Binding-site contacts:
Ligand atom C2 contacts residue ASN706 of chain 1.C at 2.4 Å.
Ligand atom O6 contacts residue ASP793 of chain 1.A at 3.9 Å.
Ligand atom O5 contacts residue ASN706 of chain 1.C at 2.4 Å (h-bond).
Ligand atom N2 contacts residue ASN706 of chain 1.C at 2.9 Å (h-bond).
Ligand atom C5 contacts residue ASN706 of chain 1.C at 3.7 Å.
Ligand atom O5 contacts residue ASP793 of chain 1.A at 3.7 Å.
Ligand atom O7 contacts residue GLY1128 of chain 1.C at 4.5 Å.
Ligand atom C8 contacts residue GLY1128 of chain 1.C at 3.4 Å.
Ligand atom C1 contacts residue ASN706 of chain 1.C at 1.4 Å.
Ligand atom C4 contacts residue ASN706 of chain 1.C at 4.2 Å.
Ligand atom C3 contacts residue ASN706 of chain 1.C at 3.8 Å.
Ligand atom O6 contacts residue ILE791 of chain 1.A at 4.1 Å.
Ligand atom C1 contacts residue ASP793 of chain 1.A at 4.0 Å.
Ligand atom O7 contacts residue ASN706 of chain 1.C at 3.1 Å (h-bond).
Ligand atom C8 contacts residue ASN706 of chain 1.C at 4.3 Å.
Ligand atom C7 contacts residue GLY1128 of chain 1.C at 4.4 Å.
Ligand atom C7 contacts residue ASN706 of chain 1.C at 3.2 Å.

Sequence of chain 1.A:
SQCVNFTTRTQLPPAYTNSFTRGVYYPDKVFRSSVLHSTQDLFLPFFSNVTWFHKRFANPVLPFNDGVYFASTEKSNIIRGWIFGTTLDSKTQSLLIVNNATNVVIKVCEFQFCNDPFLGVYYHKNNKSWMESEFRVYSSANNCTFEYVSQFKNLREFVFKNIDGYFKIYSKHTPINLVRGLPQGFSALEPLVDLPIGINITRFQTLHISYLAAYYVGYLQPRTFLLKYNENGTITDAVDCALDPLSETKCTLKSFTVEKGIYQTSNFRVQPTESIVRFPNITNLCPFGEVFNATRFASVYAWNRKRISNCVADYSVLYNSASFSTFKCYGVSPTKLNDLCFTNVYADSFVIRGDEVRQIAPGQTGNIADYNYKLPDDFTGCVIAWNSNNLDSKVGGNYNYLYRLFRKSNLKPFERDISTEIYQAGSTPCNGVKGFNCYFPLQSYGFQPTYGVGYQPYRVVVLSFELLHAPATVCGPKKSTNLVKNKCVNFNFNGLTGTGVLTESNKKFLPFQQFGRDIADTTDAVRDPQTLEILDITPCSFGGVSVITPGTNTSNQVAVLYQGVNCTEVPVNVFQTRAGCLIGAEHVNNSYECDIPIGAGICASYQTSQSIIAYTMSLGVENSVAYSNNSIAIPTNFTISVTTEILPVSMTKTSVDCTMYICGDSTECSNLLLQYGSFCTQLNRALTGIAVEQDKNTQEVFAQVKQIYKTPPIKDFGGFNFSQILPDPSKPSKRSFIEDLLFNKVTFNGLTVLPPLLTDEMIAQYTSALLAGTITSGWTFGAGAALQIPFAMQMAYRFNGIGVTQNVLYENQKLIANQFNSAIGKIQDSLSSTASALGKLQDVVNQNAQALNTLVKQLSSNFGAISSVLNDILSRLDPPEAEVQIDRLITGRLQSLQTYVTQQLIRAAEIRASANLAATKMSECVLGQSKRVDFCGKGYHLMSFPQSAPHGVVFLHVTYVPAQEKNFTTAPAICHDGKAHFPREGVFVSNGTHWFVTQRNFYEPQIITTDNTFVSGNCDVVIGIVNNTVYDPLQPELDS

This small molecule binds to this protein.
Small molecule (SMILES): CC(=O)N[C@@H]1[C@@H](O)[C@H](O)[C@@H](CO)O[C@H]1O

Sequence of chain 1.C:
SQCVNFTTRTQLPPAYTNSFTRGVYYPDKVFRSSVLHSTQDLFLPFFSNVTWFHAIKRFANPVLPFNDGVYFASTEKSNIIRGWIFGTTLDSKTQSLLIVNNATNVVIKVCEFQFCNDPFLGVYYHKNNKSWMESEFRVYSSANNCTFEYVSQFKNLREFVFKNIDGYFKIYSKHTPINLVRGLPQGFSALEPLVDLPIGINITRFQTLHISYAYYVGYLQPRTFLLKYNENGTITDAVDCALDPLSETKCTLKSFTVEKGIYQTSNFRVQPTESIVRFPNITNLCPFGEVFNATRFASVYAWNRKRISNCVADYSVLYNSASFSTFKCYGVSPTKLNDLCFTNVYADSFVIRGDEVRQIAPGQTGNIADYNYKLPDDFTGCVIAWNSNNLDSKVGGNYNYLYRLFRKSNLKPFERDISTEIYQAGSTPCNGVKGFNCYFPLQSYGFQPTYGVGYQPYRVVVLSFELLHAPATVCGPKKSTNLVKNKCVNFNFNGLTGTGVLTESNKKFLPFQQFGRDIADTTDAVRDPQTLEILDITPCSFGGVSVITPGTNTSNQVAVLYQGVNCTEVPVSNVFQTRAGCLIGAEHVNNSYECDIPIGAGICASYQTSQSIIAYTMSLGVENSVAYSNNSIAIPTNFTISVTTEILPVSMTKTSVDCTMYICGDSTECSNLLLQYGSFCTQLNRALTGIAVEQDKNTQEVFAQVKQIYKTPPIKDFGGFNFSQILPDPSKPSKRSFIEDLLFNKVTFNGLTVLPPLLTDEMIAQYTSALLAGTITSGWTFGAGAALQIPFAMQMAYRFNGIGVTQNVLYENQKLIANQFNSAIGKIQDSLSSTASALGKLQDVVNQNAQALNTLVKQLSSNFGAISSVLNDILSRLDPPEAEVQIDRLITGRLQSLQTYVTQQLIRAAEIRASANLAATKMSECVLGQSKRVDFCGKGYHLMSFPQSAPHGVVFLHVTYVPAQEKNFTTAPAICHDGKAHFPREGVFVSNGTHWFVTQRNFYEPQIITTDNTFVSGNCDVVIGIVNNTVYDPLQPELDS